A small-molecule ligand and the protein it binds are described below.
Small molecule (SMILES): CC(=O)N[C@@H]1[C@@H](O)[C@H](O)[C@@H](CO)O[C@H]1O

Binding-site contacts:
Ligand atom O7 contacts residue ASN154 of chain 51.C at 3.2 Å (h-bond).
Ligand atom C8 contacts residue GLU155 of chain 51.C at 3.8 Å.
Ligand atom C8 contacts residue ASN154 of chain 51.C at 3.6 Å.
Ligand atom C7 contacts residue GLU155 of chain 51.C at 3.9 Å.
Ligand atom N2 contacts residue ASN154 of chain 51.C at 2.9 Å (h-bond).
Ligand atom C5 contacts residue ASN154 of chain 51.C at 3.6 Å.
Ligand atom C2 contacts residue GLU155 of chain 51.C at 3.7 Å.
Ligand atom C1 contacts residue HIS104 of chain 51.A at 3.4 Å.
Ligand atom O3 contacts residue GLU155 of chain 51.C at 4.3 Å.
Ligand atom C7 contacts residue ASN154 of chain 51.C at 3.3 Å.
Ligand atom O5 contacts residue ASN154 of chain 51.C at 2.3 Å (h-bond).
Ligand atom C4 contacts residue ASN154 of chain 51.C at 4.2 Å.
Ligand atom C2 contacts residue ASN154 of chain 51.C at 2.4 Å.
Ligand atom C5 contacts residue HIS104 of chain 51.A at 3.6 Å.
Ligand atom C1 contacts residue GLU155 of chain 51.C at 3.9 Å.
Ligand atom C6 contacts residue HIS104 of chain 51.A at 4.0 Å.
Ligand atom N2 contacts residue GLU155 of chain 51.C at 3.0 Å (salt-bridge).
Ligand atom C3 contacts residue GLU155 of chain 51.C at 3.7 Å.
Ligand atom C1 contacts residue ASN154 of chain 51.C at 1.4 Å.
Ligand atom O5 contacts residue HIS104 of chain 51.A at 3.1 Å (h-bond).
Ligand atom C3 contacts residue ASN154 of chain 51.C at 3.7 Å.

Sequence of chain 51.C:
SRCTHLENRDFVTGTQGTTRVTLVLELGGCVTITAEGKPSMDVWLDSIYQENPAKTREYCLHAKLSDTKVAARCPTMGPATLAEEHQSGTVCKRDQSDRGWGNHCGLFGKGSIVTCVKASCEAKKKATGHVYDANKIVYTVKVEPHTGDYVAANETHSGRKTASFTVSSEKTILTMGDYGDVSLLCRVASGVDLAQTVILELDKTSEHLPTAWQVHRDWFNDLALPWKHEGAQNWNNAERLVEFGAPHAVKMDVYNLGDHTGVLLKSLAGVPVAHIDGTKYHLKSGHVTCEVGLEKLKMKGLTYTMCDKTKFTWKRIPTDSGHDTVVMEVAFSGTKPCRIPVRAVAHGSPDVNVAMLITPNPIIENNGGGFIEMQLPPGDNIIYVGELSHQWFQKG

Sequence of chain 51.A:
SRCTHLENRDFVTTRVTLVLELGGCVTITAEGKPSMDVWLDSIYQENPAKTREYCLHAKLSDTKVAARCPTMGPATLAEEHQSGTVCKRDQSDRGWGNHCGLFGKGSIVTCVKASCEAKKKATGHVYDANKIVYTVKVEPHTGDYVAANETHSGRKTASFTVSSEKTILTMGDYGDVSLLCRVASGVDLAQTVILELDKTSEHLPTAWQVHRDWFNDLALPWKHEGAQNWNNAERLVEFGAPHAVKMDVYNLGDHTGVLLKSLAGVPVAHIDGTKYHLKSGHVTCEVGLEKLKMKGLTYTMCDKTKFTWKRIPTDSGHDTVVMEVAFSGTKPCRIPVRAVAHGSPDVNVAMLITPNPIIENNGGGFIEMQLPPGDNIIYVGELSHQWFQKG